Binding-site contacts:
Ligand atom C5 contacts residue ASN1214 of chain 1.B at 3.6 Å.
Ligand atom O7 contacts residue VAL1210 of chain 1.B at 3.5 Å.
Ligand atom C2 contacts residue ASN1214 of chain 1.B at 2.4 Å.
Ligand atom C7 contacts residue ASN1214 of chain 1.B at 3.2 Å.
Ligand atom O4 contacts residue VAL1210 of chain 1.B at 3.9 Å.
Ligand atom C8 contacts residue ASN1214 of chain 1.B at 4.2 Å.
Ligand atom C7 contacts residue VAL1210 of chain 1.B at 3.9 Å (hydrophobic).
Ligand atom C3 contacts residue ASN1214 of chain 1.B at 3.8 Å.
Ligand atom C1 contacts residue ASN1214 of chain 1.B at 1.4 Å.
Ligand atom N2 contacts residue ASN1214 of chain 1.B at 2.9 Å (h-bond).
Ligand atom O5 contacts residue ASN1214 of chain 1.B at 2.4 Å (h-bond).
Ligand atom C1 contacts residue TYR1212 of chain 1.B at 4.4 Å (hydrophobic).
Ligand atom C4 contacts residue ASN1214 of chain 1.B at 4.2 Å.
Ligand atom C8 contacts residue VAL1210 of chain 1.B at 3.5 Å (hydrophobic).
Ligand atom C8 contacts residue VAL1209 of chain 1.B at 3.9 Å (hydrophobic).
Ligand atom O7 contacts residue ASN1214 of chain 1.B at 3.2 Å (h-bond).

Sequence of chain 1.B:
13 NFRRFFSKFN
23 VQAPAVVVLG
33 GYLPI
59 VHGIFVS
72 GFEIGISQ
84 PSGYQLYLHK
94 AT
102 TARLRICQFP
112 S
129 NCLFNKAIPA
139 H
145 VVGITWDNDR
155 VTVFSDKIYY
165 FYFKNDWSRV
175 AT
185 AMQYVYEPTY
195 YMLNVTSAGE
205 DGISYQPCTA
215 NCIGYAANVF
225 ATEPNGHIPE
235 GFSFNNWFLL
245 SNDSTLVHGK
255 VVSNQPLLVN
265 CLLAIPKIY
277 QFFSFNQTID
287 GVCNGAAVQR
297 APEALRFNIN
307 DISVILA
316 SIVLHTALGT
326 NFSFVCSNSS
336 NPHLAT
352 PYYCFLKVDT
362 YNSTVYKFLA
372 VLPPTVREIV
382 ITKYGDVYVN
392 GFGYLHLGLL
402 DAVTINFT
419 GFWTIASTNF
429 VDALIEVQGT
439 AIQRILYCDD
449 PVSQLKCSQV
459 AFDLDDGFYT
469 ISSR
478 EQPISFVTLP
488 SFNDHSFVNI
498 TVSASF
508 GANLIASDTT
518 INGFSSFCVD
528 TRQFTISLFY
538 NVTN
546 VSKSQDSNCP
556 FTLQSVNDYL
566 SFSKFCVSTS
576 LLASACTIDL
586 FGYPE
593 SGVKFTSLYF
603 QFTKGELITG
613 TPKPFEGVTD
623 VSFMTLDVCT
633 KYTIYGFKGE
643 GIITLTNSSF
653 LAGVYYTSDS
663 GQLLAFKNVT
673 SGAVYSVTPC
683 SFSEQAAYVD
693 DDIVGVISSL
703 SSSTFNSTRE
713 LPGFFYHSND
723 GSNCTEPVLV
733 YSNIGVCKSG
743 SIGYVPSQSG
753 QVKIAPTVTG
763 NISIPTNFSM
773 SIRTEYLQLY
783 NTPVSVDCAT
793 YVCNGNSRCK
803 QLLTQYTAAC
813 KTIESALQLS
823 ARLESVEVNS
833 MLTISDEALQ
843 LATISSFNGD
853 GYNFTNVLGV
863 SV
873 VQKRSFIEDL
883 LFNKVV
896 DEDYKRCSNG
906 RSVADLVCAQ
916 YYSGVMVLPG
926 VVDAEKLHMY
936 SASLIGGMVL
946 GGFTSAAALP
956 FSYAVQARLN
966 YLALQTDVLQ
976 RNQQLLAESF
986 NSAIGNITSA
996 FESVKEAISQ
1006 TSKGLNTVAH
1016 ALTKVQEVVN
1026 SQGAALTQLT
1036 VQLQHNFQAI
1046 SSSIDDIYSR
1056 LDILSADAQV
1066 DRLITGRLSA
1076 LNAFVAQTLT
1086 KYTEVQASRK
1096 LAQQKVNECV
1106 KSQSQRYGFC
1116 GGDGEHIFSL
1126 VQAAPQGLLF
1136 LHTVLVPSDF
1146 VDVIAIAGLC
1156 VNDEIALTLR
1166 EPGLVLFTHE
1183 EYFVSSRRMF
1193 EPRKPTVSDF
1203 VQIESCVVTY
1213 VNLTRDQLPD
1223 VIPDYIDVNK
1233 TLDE

A protein and the small-molecule ligand that binds it are described below.
Small molecule (SMILES): CC(=O)N[C@H]1[C@H](O[C@H]2[C@H](O)[C@@H](NC(C)=O)CO[C@@H]2CO)O[C@H](CO)[C@@H](O)[C@@H]1O